Sequence of chain 1.A:
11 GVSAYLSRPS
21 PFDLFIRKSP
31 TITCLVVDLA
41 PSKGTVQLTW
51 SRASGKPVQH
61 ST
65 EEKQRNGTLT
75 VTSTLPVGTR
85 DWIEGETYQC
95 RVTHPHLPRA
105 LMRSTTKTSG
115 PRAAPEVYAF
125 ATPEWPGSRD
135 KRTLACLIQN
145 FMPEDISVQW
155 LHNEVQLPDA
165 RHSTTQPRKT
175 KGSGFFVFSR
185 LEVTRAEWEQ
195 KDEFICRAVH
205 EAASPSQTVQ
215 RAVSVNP

Binding-site contacts:
Ligand atom C8 contacts residue GLN68 of chain 1.A at 4.2 Å.
Ligand atom C1 contacts residue THR72 of chain 1.A at 3.7 Å.
Ligand atom O7 contacts residue THR74 of chain 1.A at 3.4 Å.
Ligand atom C5 contacts residue ASN70 of chain 1.A at 3.8 Å.
Ligand atom O6 contacts residue TYR15 of chain 1.A at 4.0 Å.
Ligand atom O6 contacts residue MAN4 of chain 1.N at 3.8 Å.
Ligand atom O5 contacts residue VAL37 of chain 1.A at 4.0 Å.
Ligand atom O4 contacts residue VAL37 of chain 1.A at 3.9 Å.
Ligand atom C7 contacts residue LEU35 of chain 1.A at 4.2 Å (hydrophobic).
Ligand atom C3 contacts residue GLN170 of chain 1.A at 4.2 Å.
Ligand atom N2 contacts residue LEU39 of chain 1.A at 4.3 Å.
Ligand atom C3 contacts residue LEU35 of chain 1.A at 4.3 Å (hydrophobic).
Ligand atom C3 contacts residue VAL37 of chain 1.A at 4.0 Å (hydrophobic).
Ligand atom N2 contacts residue ASN70 of chain 1.A at 4.1 Å.
Ligand atom O7 contacts residue LEU35 of chain 1.A at 3.0 Å.
Ligand atom O5 contacts residue THR72 of chain 1.A at 4.2 Å.
Ligand atom C2 contacts residue GLN170 of chain 1.A at 3.9 Å.
Ligand atom O5 contacts residue ASN70 of chain 1.A at 2.7 Å (h-bond).
Ligand atom C2 contacts residue ASN70 of chain 1.A at 4.0 Å.
Ligand atom O4 contacts residue THR74 of chain 1.A at 4.3 Å.
Ligand atom O5 contacts residue LEU35 of chain 1.A at 4.2 Å.
Ligand atom C5 contacts residue THR72 of chain 1.A at 4.2 Å.
Ligand atom O3 contacts residue LEU35 of chain 1.A at 3.3 Å.
Ligand atom C6 contacts residue GLN68 of chain 1.A at 3.8 Å.
Ligand atom C3 contacts residue TYR15 of chain 1.A at 4.1 Å (hydrophobic).
Ligand atom C6 contacts residue MAN4 of chain 1.N at 4.3 Å.
Ligand atom O6 contacts residue ASN70 of chain 1.A at 4.2 Å.
Ligand atom C7 contacts residue THR74 of chain 1.A at 4.2 Å.
Ligand atom O2 contacts residue GLN170 of chain 1.A at 3.9 Å.
Ligand atom C1 contacts residue VAL37 of chain 1.A at 4.1 Å (hydrophobic).
Ligand atom C2 contacts residue VAL37 of chain 1.A at 3.9 Å (hydrophobic).
Ligand atom C5 contacts residue GLN68 of chain 1.A at 4.1 Å.
Ligand atom O4 contacts residue TYR15 of chain 1.A at 4.2 Å.
Ligand atom C1 contacts residue ASN70 of chain 1.A at 2.6 Å.
Ligand atom O3 contacts residue GLN170 of chain 1.A at 3.3 Å (h-bond).
Ligand atom O6 contacts residue GLN68 of chain 1.A at 2.6 Å (h-bond).
Ligand atom O3 contacts residue VAL37 of chain 1.A at 4.1 Å.
Ligand atom C1 contacts residue TYR15 of chain 1.A at 4.3 Å (hydrophobic).
Ligand atom C8 contacts residue THR74 of chain 1.A at 4.3 Å.
Ligand atom O2 contacts residue GLN170 of chain 1.A at 3.5 Å (h-bond).

The small molecule below binds the protein below.
Small molecule (SMILES): CC(=O)N[C@H]1[C@H](O[C@H]2[C@H](O)[C@@H](NC(C)=O)CO[C@@H]2CO)O[C@H](CO)[C@@H](O[C@@H]2O[C@H](CO[C@H]3O[C@H](CO)[C@@H](O)[C@H](O)[C@@H]3O)[C@@H](O)[C@H](O[C@H]3O[C@H](CO)[C@@H](O)[C@H](O)[C@@H]3O)[C@@H]2O)[C@@H]1O